Binding-site contacts:
Ligand atom CAG contacts residue HIS131 of chain 1.B at 3.6 Å.
Ligand atom CAG contacts residue LEU120 of chain 1.B at 4.0 Å (hydrophobic).
Ligand atom CAE contacts residue GLU18 of chain 1.B at 4.4 Å.
Ligand atom CAM contacts residue HIS131 of chain 1.B at 3.6 Å.
Ligand atom CAH contacts residue ASP114 of chain 1.B at 3.5 Å.
Ligand atom NAP contacts residue PNS1 of chain 1.G at 3.9 Å.
Ligand atom OAC contacts residue CYS17 of chain 1.B at 3.7 Å.
Ligand atom CAJ contacts residue HIS150 of chain 1.B at 3.9 Å.
Ligand atom NAO contacts residue CYS17 of chain 1.B at 3.8 Å.
Ligand atom CAL contacts residue CYS17 of chain 1.B at 2.9 Å (hydrophobic).
Ligand atom CAH contacts residue TRP153 of chain 1.B at 4.2 Å (hydrophobic).
Ligand atom CAE contacts residue PRO130 of chain 1.B at 3.5 Å (hydrophobic).
Ligand atom CAK contacts residue PRO130 of chain 1.B at 4.0 Å (hydrophobic).
Ligand atom CAG contacts residue TRP153 of chain 1.B at 3.8 Å (hydrophobic).
Ligand atom CAG contacts residue PNS1 of chain 1.G at 2.7 Å.
Ligand atom OAC contacts residue HIS150 of chain 1.B at 3.9 Å.
Ligand atom OAA contacts residue PRO130 of chain 1.B at 3.8 Å.
Ligand atom OAC contacts residue TRP153 of chain 1.B at 4.1 Å.
Ligand atom CAL contacts residue GLU18 of chain 1.B at 4.4 Å.
Ligand atom CAK contacts residue CYS17 of chain 1.B at 3.9 Å (hydrophobic).
Ligand atom CAM contacts residue HIS150 of chain 1.B at 4.5 Å.
Ligand atom OAB contacts residue HIS150 of chain 1.B at 3.5 Å.
Ligand atom CAG contacts residue ASP114 of chain 1.B at 4.1 Å.
Ligand atom OAB contacts residue HIS16 of chain 1.B at 3.8 Å.
Ligand atom CAF contacts residue GLU18 of chain 1.B at 3.7 Å.
Ligand atom CAH contacts residue PNS1 of chain 1.G at 1.8 Å.
Ligand atom CAF contacts residue CYS17 of chain 1.B at 1.8 Å (hydrophobic).
Ligand atom CAM contacts residue TRP153 of chain 1.B at 3.8 Å (hydrophobic).
Ligand atom NAP contacts residue TRP153 of chain 1.B at 4.2 Å.
Ligand atom OAB contacts residue CYS17 of chain 1.B at 2.8 Å (h-bond).
Ligand atom CAM contacts residue PNS1 of chain 1.G at 3.9 Å.
Ligand atom OAA contacts residue LEU129 of chain 1.B at 3.6 Å.
Ligand atom OAD contacts residue PNS1 of chain 1.G at 3.4 Å (h-bond).
Ligand atom CAN contacts residue PNS1 of chain 1.G at 2.9 Å.
Ligand atom CAN contacts residue TRP153 of chain 1.B at 4.4 Å (hydrophobic).
Ligand atom OAC contacts residue HIS131 of chain 1.B at 3.0 Å.
Ligand atom OAB contacts residue PRO15 of chain 1.B at 4.2 Å.
Ligand atom CAE contacts residue CYS17 of chain 1.B at 2.8 Å (hydrophobic).

A protein and the small-molecule ligand that binds it are described below.
Small molecule (SMILES): O=C1CCC(=O)N1CCN1C(=O)CCC1=O

Sequence of chain 1.B:
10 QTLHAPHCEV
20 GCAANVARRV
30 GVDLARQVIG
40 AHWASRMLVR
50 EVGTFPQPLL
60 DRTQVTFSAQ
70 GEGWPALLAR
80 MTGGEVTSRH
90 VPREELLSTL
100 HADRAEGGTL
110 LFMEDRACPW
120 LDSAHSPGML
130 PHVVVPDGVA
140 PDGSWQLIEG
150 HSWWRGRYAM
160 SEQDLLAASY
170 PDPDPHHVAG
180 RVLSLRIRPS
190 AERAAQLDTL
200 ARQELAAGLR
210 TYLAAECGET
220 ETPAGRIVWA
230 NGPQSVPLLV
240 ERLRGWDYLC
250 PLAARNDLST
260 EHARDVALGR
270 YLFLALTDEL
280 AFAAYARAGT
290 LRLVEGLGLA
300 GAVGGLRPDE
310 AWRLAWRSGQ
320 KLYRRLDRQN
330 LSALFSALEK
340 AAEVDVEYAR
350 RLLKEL